Sequence of chain 1.B:
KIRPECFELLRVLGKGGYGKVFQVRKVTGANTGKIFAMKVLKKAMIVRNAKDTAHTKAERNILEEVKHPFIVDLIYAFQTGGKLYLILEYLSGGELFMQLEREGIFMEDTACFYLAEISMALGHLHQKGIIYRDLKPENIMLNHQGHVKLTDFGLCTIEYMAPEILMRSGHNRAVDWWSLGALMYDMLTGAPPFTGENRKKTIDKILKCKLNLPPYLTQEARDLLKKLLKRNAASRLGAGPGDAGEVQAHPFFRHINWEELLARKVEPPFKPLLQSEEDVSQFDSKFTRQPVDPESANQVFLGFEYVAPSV

The protein below binds the small molecule below.
Small molecule (SMILES): CNC[C@@H](Nc1ncnc2c(C(N)=O)cccc12)c1cccc(F)c1

Binding-site contacts:
Ligand atom F25 contacts residue LYS23 of chain 1.B at 3.8 Å.
Ligand atom N19 contacts residue ALA40 of chain 1.B at 3.6 Å.
Ligand atom C4 contacts residue LYS42 of chain 1.B at 3.9 Å.
Ligand atom C21 contacts residue ASP155 of chain 1.B at 3.4 Å.
Ligand atom C11 contacts residue THR154 of chain 1.B at 3.8 Å.
Ligand atom C15 contacts residue PHE301 of chain 1.B at 3.6 Å (hydrophobic).
Ligand atom C24 contacts residue GLU98 of chain 1.B at 3.7 Å.
Ligand atom C6 contacts residue ASP155 of chain 1.B at 3.8 Å.
Ligand atom C6 contacts residue LYS42 of chain 1.B at 3.5 Å.
Ligand atom C14 contacts residue LEU16 of chain 1.B at 3.9 Å (hydrophobic).
Ligand atom C17 contacts residue ALA40 of chain 1.B at 3.5 Å (hydrophobic).
Ligand atom O18 contacts residue TYR93 of chain 1.B at 3.6 Å.
Ligand atom C11 contacts residue LEU91 of chain 1.B at 3.8 Å (hydrophobic).
Ligand atom C17 contacts residue LEU94 of chain 1.B at 3.7 Å (hydrophobic).
Ligand atom C4 contacts residue GLY19 of chain 1.B at 3.6 Å.
Ligand atom C3 contacts residue VAL24 of chain 1.B at 3.8 Å (hydrophobic).
Ligand atom C3 contacts residue LYS18 of chain 1.B at 3.7 Å.
Ligand atom C5 contacts residue LYS42 of chain 1.B at 3.5 Å.
Ligand atom C15 contacts residue LEU16 of chain 1.B at 3.7 Å (hydrophobic).
Ligand atom C17 contacts residue GLU92 of chain 1.B at 3.8 Å.
Ligand atom N23 contacts residue GLU141 of chain 1.B at 3.8 Å.
Ligand atom O18 contacts residue GLU92 of chain 1.B at 3.4 Å (salt-bridge).
Ligand atom F25 contacts residue VAL24 of chain 1.B at 3.8 Å.
Ligand atom N23 contacts residue ASP155 of chain 1.B at 2.6 Å (salt-bridge).
Ligand atom C24 contacts residue ASP155 of chain 1.B at 3.5 Å.
Ligand atom F25 contacts residue GLY17 of chain 1.B at 3.4 Å.
Ligand atom F25 contacts residue GLY19 of chain 1.B at 2.8 Å.
Ligand atom N19 contacts residue GLU92 of chain 1.B at 3.2 Å (salt-bridge).
Ligand atom C3 contacts residue GLY19 of chain 1.B at 3.6 Å.
Ligand atom C24 contacts residue GLU141 of chain 1.B at 3.1 Å.
Ligand atom C5 contacts residue LEU158 of chain 1.B at 3.8 Å (hydrophobic).
Ligand atom N19 contacts residue LEU94 of chain 1.B at 3.7 Å.
Ligand atom C22 contacts residue ASP155 of chain 1.B at 3.5 Å.
Ligand atom O18 contacts residue LEU94 of chain 1.B at 2.7 Å (h-bond).
Ligand atom O18 contacts residue ALA40 of chain 1.B at 3.5 Å.
Ligand atom F25 contacts residue LYS18 of chain 1.B at 2.9 Å.
Ligand atom C2 contacts residue VAL24 of chain 1.B at 3.5 Å (hydrophobic).
Ligand atom F25 contacts residue GLY22 of chain 1.B at 3.4 Å.
Ligand atom C24 contacts residue THR154 of chain 1.B at 3.7 Å.
Ligand atom N12 contacts residue LEU91 of chain 1.B at 3.7 Å.